Binding-site contacts:
Ligand atom C8 contacts residue ASN99 of chain 1.B at 3.3 Å.
Ligand atom C8 contacts residue PHE100 of chain 1.B at 4.1 Å (hydrophobic).
Ligand atom C2 contacts residue ASN99 of chain 1.B at 2.7 Å.
Ligand atom C8 contacts residue LYS98 of chain 1.B at 3.4 Å.
Ligand atom C7 contacts residue PHE100 of chain 1.B at 4.0 Å (hydrophobic).
Ligand atom C5 contacts residue ASN99 of chain 1.B at 3.6 Å.
Ligand atom C4 contacts residue ASN99 of chain 1.B at 4.3 Å.
Ligand atom O5 contacts residue ASN99 of chain 1.B at 2.3 Å (h-bond).
Ligand atom C7 contacts residue ASN99 of chain 1.B at 3.6 Å.
Ligand atom O7 contacts residue PHE100 of chain 1.B at 3.6 Å.
Ligand atom C1 contacts residue ASN99 of chain 1.B at 1.4 Å.
Ligand atom O7 contacts residue ASN99 of chain 1.B at 4.1 Å.
Ligand atom N2 contacts residue LYS98 of chain 1.B at 4.1 Å.
Ligand atom N2 contacts residue ASN99 of chain 1.B at 3.2 Å (h-bond).
Ligand atom C7 contacts residue LYS98 of chain 1.B at 4.2 Å.
Ligand atom C3 contacts residue ASN99 of chain 1.B at 4.0 Å.
Ligand atom O7 contacts residue SER101 of chain 1.B at 4.0 Å.

Sequence of chain 1.B:
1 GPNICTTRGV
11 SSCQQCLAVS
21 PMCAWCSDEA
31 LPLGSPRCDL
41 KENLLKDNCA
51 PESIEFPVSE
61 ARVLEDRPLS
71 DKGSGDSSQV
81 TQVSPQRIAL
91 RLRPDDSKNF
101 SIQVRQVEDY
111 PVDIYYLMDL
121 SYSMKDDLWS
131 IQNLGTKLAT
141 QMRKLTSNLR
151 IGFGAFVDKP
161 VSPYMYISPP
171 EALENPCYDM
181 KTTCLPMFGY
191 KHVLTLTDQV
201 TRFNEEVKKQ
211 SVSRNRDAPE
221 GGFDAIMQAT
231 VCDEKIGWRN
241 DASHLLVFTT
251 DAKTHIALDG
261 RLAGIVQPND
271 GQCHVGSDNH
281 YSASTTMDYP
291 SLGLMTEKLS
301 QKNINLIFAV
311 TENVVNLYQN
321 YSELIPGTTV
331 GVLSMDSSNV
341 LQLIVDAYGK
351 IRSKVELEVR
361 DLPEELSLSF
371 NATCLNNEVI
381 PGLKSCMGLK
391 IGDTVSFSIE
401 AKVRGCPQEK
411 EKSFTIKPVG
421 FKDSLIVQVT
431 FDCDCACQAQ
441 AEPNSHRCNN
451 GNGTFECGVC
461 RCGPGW

This protein binds this small molecule.
Small molecule (SMILES): CC(=O)N[C@@H]1[C@@H](O)[C@H](O)[C@@H](CO)O[C@H]1O